The protein below binds the small molecule below.
Small molecule (SMILES): CCNc1cc2oc3c/c(=[NH+]/CC)c(C)cc-3c(-c3ccccc3C(=O)OCC)c2cc1C

Sequence of chain 1.B:
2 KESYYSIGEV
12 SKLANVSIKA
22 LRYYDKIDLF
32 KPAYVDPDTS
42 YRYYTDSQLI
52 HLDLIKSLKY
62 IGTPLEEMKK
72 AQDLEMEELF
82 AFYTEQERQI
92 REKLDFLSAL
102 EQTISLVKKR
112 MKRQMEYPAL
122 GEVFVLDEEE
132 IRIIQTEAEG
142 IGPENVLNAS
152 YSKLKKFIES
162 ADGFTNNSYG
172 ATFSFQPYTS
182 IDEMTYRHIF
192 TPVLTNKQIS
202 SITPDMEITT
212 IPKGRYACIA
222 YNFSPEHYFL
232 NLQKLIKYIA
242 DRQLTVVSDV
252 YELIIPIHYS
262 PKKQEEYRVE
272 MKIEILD

Binding-site contacts:
Ligand atom O27 contacts residue TYR268 of chain 2.B at 4.0 Å.
Ligand atom C22 contacts residue ILE255 of chain 2.B at 3.5 Å (hydrophobic).
Ligand atom C6 contacts residue PRO144 of chain 2.B at 3.4 Å (hydrophobic).
Ligand atom N1 contacts residue GLU253 of chain 2.B at 3.9 Å.
Ligand atom O1 contacts residue PRO144 of chain 2.B at 3.6 Å.
Ligand atom C22 contacts residue TYR170 of chain 2.B at 3.0 Å (hydrophobic).
Ligand atom C25 contacts residue TYR229 of chain 2.B at 3.9 Å (hydrophobic).
Ligand atom C23 contacts residue GLY171 of chain 2.B at 3.4 Å.
Ligand atom C17 contacts residue SER48 of chain 1.B at 3.7 Å.
Ligand atom C22 contacts residue GLY171 of chain 2.B at 3.9 Å.
Ligand atom C10 contacts residue GLU253 of chain 2.B at 3.5 Å.
Ligand atom C7 contacts residue VAL147 of chain 2.B at 4.0 Å (hydrophobic).
Ligand atom O27 contacts residue PHE224 of chain 2.B at 4.0 Å.
Ligand atom C23 contacts residue TYR170 of chain 2.B at 3.4 Å (hydrophobic).
Ligand atom C28 contacts residue TYR268 of chain 2.B at 3.5 Å (hydrophobic).
Ligand atom C23 contacts residue LEU254 of chain 2.B at 4.0 Å (hydrophobic).
Ligand atom C10 contacts residue TYR187 of chain 2.B at 3.5 Å (hydrophobic).
Ligand atom C29 contacts residue PHE224 of chain 2.B at 3.6 Å (hydrophobic).
Ligand atom C5 contacts residue PHE224 of chain 2.B at 3.7 Å (hydrophobic).
Ligand atom C22 contacts residue GLU253 of chain 2.B at 4.0 Å.
Ligand atom C1 contacts residue PRO144 of chain 2.B at 3.2 Å (hydrophobic).
Ligand atom O1 contacts residue TYR187 of chain 2.B at 3.9 Å.
Ligand atom C10 contacts residue VAL147 of chain 2.B at 4.0 Å (hydrophobic).
Ligand atom C20 contacts residue TYR170 of chain 2.B at 3.9 Å (hydrophobic).
Ligand atom C18 contacts residue GLU266 of chain 2.B at 4.0 Å.
Ligand atom C15 contacts residue VAL147 of chain 2.B at 3.5 Å (hydrophobic).
Ligand atom C23 contacts residue GLU253 of chain 2.B at 3.0 Å.
Ligand atom C20 contacts residue TYR152 of chain 2.B at 3.7 Å (hydrophobic).
Ligand atom C25 contacts residue ILE182 of chain 2.B at 3.6 Å (hydrophobic).
Ligand atom C5 contacts residue PRO144 of chain 2.B at 3.9 Å (hydrophobic).
Ligand atom C29 contacts residue ILE255 of chain 2.B at 3.7 Å (hydrophobic).
Ligand atom C28 contacts residue PHE224 of chain 2.B at 3.7 Å (hydrophobic).
Ligand atom N1 contacts residue TYR152 of chain 2.B at 3.4 Å (h-bond).
Ligand atom C2 contacts residue PRO144 of chain 2.B at 3.6 Å (hydrophobic).
Ligand atom C4 contacts residue PHE224 of chain 2.B at 3.7 Å (hydrophobic).
Ligand atom C6 contacts residue PHE224 of chain 2.B at 4.0 Å (hydrophobic).
Ligand atom C22 contacts residue TYR152 of chain 2.B at 3.8 Å (hydrophobic).
Ligand atom C23 contacts residue ALA172 of chain 2.B at 3.3 Å (hydrophobic).
Ligand atom C23 contacts residue ILE255 of chain 2.B at 3.6 Å (hydrophobic).
Ligand atom C3 contacts residue PRO144 of chain 2.B at 4.0 Å (hydrophobic).

Sequence of chain 2.B:
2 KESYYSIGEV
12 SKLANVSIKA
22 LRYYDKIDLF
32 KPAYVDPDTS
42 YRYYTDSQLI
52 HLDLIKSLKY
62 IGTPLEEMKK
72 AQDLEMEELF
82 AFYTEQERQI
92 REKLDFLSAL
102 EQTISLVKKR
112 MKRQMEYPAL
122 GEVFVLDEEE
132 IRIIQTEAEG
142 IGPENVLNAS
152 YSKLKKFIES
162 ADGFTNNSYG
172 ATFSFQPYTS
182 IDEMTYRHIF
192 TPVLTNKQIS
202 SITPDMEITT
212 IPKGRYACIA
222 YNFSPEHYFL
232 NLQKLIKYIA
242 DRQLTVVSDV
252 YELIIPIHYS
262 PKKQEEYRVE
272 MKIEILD